Binding-site contacts:
Ligand atom N16 contacts residue LEU102 of chain 12.B at 3.6 Å.
Ligand atom C17 contacts residue MET74 of chain 12.B at 4.0 Å (hydrophobic).
Ligand atom O8 contacts residue MET74 of chain 12.B at 3.4 Å (h-bond).
Ligand atom C4 contacts residue LEU102 of chain 12.B at 3.5 Å (hydrophobic).
Ligand atom C13 contacts residue SO41 of chain 12.I at 3.9 Å.
Ligand atom F20 contacts residue SO41 of chain 12.K at 2.5 Å.
Ligand atom C5 contacts residue LEU102 of chain 12.B at 4.2 Å (hydrophobic).
Ligand atom C19 contacts residue SO41 of chain 12.K at 3.1 Å.
Ligand atom C1 contacts residue LEU131 of chain 7.B at 3.7 Å (hydrophobic).
Ligand atom C4 contacts residue GLU134 of chain 7.B at 3.4 Å.
Ligand atom O11 contacts residue MET74 of chain 12.B at 3.0 Å (h-bond).
Ligand atom C7 contacts residue MET74 of chain 12.B at 3.6 Å (hydrophobic).
Ligand atom C1 contacts residue LEU102 of chain 12.B at 3.5 Å (hydrophobic).
Ligand atom F21 contacts residue SO41 of chain 12.K at 2.9 Å.
Ligand atom C12 contacts residue PHE70 of chain 12.B at 3.7 Å (hydrophobic).
Ligand atom N16 contacts residue ASN106 of chain 12.B at 3.4 Å (h-bond).
Ligand atom F21 contacts residue ARG88 of chain 12.B at 3.3 Å.
Ligand atom C5 contacts residue GLU134 of chain 7.B at 3.9 Å.
Ligand atom F21 contacts residue PRO8 of chain 12.B at 3.7 Å.
Ligand atom C3 contacts residue VAL135 of chain 7.B at 3.8 Å (hydrophobic).
Ligand atom C15 contacts residue MET74 of chain 12.B at 3.6 Å (hydrophobic).
Ligand atom C1 contacts residue GLU134 of chain 7.B at 3.2 Å.
Ligand atom C1 contacts residue TYR98 of chain 12.B at 3.6 Å (hydrophobic).
Ligand atom C3 contacts residue GLU134 of chain 7.B at 3.6 Å.
Ligand atom C15 contacts residue ASN106 of chain 12.B at 4.1 Å.
Ligand atom C15 contacts residue LEU102 of chain 12.B at 3.8 Å (hydrophobic).
Ligand atom C13 contacts residue HIS138 of chain 7.B at 3.4 Å.
Ligand atom C2 contacts residue LEU102 of chain 12.B at 4.2 Å (hydrophobic).
Ligand atom C2 contacts residue VAL135 of chain 7.B at 3.7 Å (hydrophobic).
Ligand atom F21 contacts residue GLY9 of chain 12.B at 3.4 Å.
Ligand atom O11 contacts residue LEU73 of chain 12.B at 3.2 Å.
Ligand atom C12 contacts residue ALA37 of chain 12.B at 3.7 Å (hydrophobic).
Ligand atom C2 contacts residue GLU134 of chain 7.B at 3.1 Å.
Ligand atom C2 contacts residue LEU131 of chain 7.B at 3.6 Å (hydrophobic).
Ligand atom C13 contacts residue GLU134 of chain 7.B at 4.1 Å.
Ligand atom N16 contacts residue MET74 of chain 12.B at 3.6 Å.
Ligand atom C18 contacts residue LEU102 of chain 12.B at 3.9 Å (hydrophobic).
Ligand atom C4 contacts residue TYR98 of chain 12.B at 3.5 Å (hydrophobic).
Ligand atom C17 contacts residue LEU102 of chain 12.B at 3.6 Å (hydrophobic).
Ligand atom C6 contacts residue GLU134 of chain 7.B at 4.1 Å.

Sequence of chain 7.B:
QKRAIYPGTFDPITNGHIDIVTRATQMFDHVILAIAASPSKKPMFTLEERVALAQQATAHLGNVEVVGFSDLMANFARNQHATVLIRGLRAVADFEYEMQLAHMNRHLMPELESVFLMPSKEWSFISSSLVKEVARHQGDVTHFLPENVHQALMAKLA

A small-molecule ligand and the protein it binds are described below.
Small molecule (SMILES): CC1(C)OC(=O)c2ccccc2[C@H]1n1cncc1C(F)F

Sequence of chain 12.B:
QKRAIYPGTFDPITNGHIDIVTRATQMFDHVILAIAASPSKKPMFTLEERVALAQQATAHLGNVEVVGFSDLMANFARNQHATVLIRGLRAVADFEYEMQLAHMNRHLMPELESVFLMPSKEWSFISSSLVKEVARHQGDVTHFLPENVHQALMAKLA